Binding-site contacts:
Ligand atom O1A contacts residue PHE186 of chain 42.A at 3.0 Å.
Ligand atom C5 contacts residue LEU106 of chain 42.A at 3.8 Å (hydrophobic).
Ligand atom C1C contacts residue TYR128 of chain 42.A at 3.7 Å (hydrophobic).
Ligand atom C5B contacts residue TYR128 of chain 42.A at 4.0 Å (hydrophobic).
Ligand atom N2 contacts residue LEU106 of chain 42.A at 3.8 Å.
Ligand atom C1C contacts residue LEU106 of chain 42.A at 3.8 Å (hydrophobic).
Ligand atom C5A contacts residue PHE186 of chain 42.A at 3.5 Å (hydrophobic).
Ligand atom C2C contacts residue TYR197 of chain 42.A at 3.7 Å (hydrophobic).
Ligand atom C6B contacts residue ILE104 of chain 42.A at 3.6 Å (hydrophobic).
Ligand atom C4A contacts residue PRO174 of chain 42.A at 3.1 Å (hydrophobic).
Ligand atom C1B contacts residue ILE104 of chain 42.A at 4.0 Å (hydrophobic).
Ligand atom C4B contacts residue PHE186 of chain 42.A at 3.6 Å (hydrophobic).
Ligand atom O1 contacts residue LEU106 of chain 42.A at 3.8 Å.
Ligand atom C1B contacts residue VAL188 of chain 42.A at 3.8 Å (hydrophobic).
Ligand atom C4B contacts residue TYR152 of chain 42.A at 3.8 Å (hydrophobic).
Ligand atom C3B contacts residue VAL188 of chain 42.A at 3.8 Å (hydrophobic).
Ligand atom C4 contacts residue LEU106 of chain 42.A at 3.9 Å (hydrophobic).
Ligand atom N3A contacts residue ALA24 of chain 42.C at 3.8 Å.
Ligand atom C2B contacts residue VAL188 of chain 42.A at 3.5 Å (hydrophobic).
Ligand atom C5A contacts residue ALA150 of chain 42.A at 3.6 Å (hydrophobic).
Ligand atom C4 contacts residue TYR197 of chain 42.A at 3.8 Å (hydrophobic).
Ligand atom C2A contacts residue PHE186 of chain 42.A at 3.3 Å (hydrophobic).
Ligand atom C5A contacts residue VAL176 of chain 42.A at 3.6 Å (hydrophobic).
Ligand atom C3B contacts residue TYR152 of chain 42.A at 3.7 Å (hydrophobic).
Ligand atom C5B contacts residue MET224 of chain 42.A at 3.9 Å (hydrophobic).
Ligand atom N3A contacts residue PRO174 of chain 42.A at 3.7 Å.
Ligand atom C4C contacts residue VAL188 of chain 42.A at 3.7 Å (hydrophobic).
Ligand atom C5B contacts residue PHE186 of chain 42.A at 3.9 Å (hydrophobic).
Ligand atom C4C contacts residue VAL191 of chain 42.A at 3.0 Å (hydrophobic).
Ligand atom C3C contacts residue TYR128 of chain 42.A at 3.4 Å (hydrophobic).
Ligand atom C2A contacts residue TYR152 of chain 42.A at 3.6 Å (hydrophobic).
Ligand atom C5C contacts residue VAL191 of chain 42.A at 3.8 Å (hydrophobic).
Ligand atom N3A contacts residue PHE186 of chain 42.A at 4.0 Å.
Ligand atom C6B contacts residue TYR128 of chain 42.A at 3.3 Å (hydrophobic).
Ligand atom C1B contacts residue TYR128 of chain 42.A at 3.6 Å (hydrophobic).
Ligand atom C2C contacts residue MET221 of chain 42.A at 3.8 Å (hydrophobic).
Ligand atom O1 contacts residue MET221 of chain 42.A at 3.8 Å.
Ligand atom N3A contacts residue TYR152 of chain 42.A at 3.5 Å.
Ligand atom O1B contacts residue TYR128 of chain 42.A at 3.4 Å (h-bond).
Ligand atom O1B contacts residue ILE104 of chain 42.A at 3.9 Å.

Sequence of chain 42.C:
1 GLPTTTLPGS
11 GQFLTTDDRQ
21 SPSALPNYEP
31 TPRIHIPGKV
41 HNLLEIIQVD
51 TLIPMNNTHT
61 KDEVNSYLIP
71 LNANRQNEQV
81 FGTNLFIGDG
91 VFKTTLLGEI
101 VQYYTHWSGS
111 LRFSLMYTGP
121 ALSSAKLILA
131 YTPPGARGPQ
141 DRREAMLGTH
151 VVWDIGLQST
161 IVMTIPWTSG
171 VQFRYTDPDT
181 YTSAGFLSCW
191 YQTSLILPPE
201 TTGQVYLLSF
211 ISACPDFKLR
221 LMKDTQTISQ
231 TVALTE

This small molecule binds to this protein.
Small molecule (SMILES): Cc1cc(CCCCCOc2ccc(C3=NCCO3)cc2)on1

Sequence of chain 42.A:
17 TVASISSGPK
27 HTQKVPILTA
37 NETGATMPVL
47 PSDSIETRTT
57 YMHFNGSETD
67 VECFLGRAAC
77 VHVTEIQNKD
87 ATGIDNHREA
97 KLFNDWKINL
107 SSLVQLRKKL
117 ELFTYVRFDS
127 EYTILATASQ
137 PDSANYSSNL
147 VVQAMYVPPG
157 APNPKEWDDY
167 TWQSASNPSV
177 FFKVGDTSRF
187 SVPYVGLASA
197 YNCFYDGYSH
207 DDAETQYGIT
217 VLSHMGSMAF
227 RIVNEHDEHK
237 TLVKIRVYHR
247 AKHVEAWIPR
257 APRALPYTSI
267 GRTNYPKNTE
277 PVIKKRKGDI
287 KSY